Sequence of chain 1.B:
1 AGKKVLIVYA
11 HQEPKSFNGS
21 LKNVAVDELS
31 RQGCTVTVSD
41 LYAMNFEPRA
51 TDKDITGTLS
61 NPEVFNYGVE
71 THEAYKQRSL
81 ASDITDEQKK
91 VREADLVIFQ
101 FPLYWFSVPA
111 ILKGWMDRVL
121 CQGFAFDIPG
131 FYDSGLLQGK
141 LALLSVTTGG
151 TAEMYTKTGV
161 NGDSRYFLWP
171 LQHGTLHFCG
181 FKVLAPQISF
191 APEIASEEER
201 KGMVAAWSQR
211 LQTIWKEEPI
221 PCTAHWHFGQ

Sequence of chain 1.A:
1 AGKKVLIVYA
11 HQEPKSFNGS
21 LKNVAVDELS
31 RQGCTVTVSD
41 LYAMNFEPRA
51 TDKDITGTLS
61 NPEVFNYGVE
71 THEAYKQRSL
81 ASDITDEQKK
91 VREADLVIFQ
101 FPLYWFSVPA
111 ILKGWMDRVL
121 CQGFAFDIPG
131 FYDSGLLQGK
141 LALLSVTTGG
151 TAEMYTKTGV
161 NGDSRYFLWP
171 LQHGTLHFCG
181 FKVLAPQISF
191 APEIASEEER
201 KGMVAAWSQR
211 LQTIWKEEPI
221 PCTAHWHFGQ

Binding-site contacts:
Ligand atom C10 contacts residue FAD1 of chain 1.F at 3.5 Å.
Ligand atom C13 contacts residue PHE126 of chain 1.A at 3.7 Å (hydrophobic).
Ligand atom C10 contacts residue PHE126 of chain 1.A at 4.3 Å (hydrophobic).
Ligand atom N1 contacts residue ILE128 of chain 1.A at 4.0 Å.
Ligand atom C4 contacts residue GLY149 of chain 1.B at 3.7 Å.
Ligand atom O1 contacts residue PHE178 of chain 1.A at 3.2 Å.
Ligand atom C12 contacts residue PHE126 of chain 1.A at 3.1 Å (hydrophobic).
Ligand atom C6 contacts residue FAD1 of chain 1.F at 4.1 Å.
Ligand atom C10 contacts residue PHE178 of chain 1.A at 3.7 Å (hydrophobic).
Ligand atom C7 contacts residue FAD1 of chain 1.F at 4.0 Å.
Ligand atom C10 contacts residue TRP105 of chain 1.B at 4.2 Å (hydrophobic).
Ligand atom C3 contacts residue PHE178 of chain 1.A at 3.4 Å (hydrophobic).
Ligand atom N2 contacts residue PHE126 of chain 1.A at 4.2 Å.
Ligand atom C3 contacts residue TRP105 of chain 1.B at 3.9 Å (hydrophobic).
Ligand atom C2 contacts residue FAD1 of chain 1.F at 3.9 Å.
Ligand atom O2 contacts residue THR151 of chain 1.B at 4.3 Å.
Ligand atom C9 contacts residue FAD1 of chain 1.F at 3.6 Å.
Ligand atom C13 contacts residue FAD1 of chain 1.F at 3.6 Å.
Ligand atom C6 contacts residue GLY150 of chain 1.B at 4.0 Å.
Ligand atom N1 contacts residue GLY149 of chain 1.B at 3.9 Å.
Ligand atom C1 contacts residue GLY149 of chain 1.B at 3.4 Å.
Ligand atom C11 contacts residue PHE178 of chain 1.A at 4.3 Å (hydrophobic).
Ligand atom C6 contacts residue GLY149 of chain 1.B at 3.6 Å.
Ligand atom N2 contacts residue FAD1 of chain 1.F at 4.0 Å.
Ligand atom O1 contacts residue TRP105 of chain 1.B at 3.2 Å.
Ligand atom C3 contacts residue GLY174 of chain 1.A at 4.1 Å.
Ligand atom C8 contacts residue FAD1 of chain 1.F at 3.7 Å.
Ligand atom O2 contacts residue GLY149 of chain 1.B at 2.9 Å (h-bond).
Ligand atom C12 contacts residue FAD1 of chain 1.F at 3.5 Å.
Ligand atom O2 contacts residue GLY150 of chain 1.B at 3.6 Å.
Ligand atom C11 contacts residue PHE126 of chain 1.A at 3.5 Å (hydrophobic).
Ligand atom O1 contacts residue FAD1 of chain 1.F at 3.7 Å.
Ligand atom C4 contacts residue MET154 of chain 1.B at 4.1 Å (hydrophobic).
Ligand atom O2 contacts residue ILE194 of chain 1.B at 4.3 Å.
Ligand atom C5 contacts residue ILE128 of chain 1.A at 3.7 Å (hydrophobic).
Ligand atom C11 contacts residue TRP105 of chain 1.B at 4.0 Å (hydrophobic).
Ligand atom C11 contacts residue FAD1 of chain 1.F at 3.3 Å.
Ligand atom C9 contacts residue PHE178 of chain 1.A at 3.9 Å (hydrophobic).
Ligand atom O2 contacts residue MET154 of chain 1.B at 3.2 Å.
Ligand atom C3 contacts residue FAD1 of chain 1.F at 3.5 Å.

The protein below binds the small molecule below.
Small molecule (SMILES): COc1ccc2[nH]cc(CCNC(C)=O)c2c1